Binding-site contacts:
Ligand atom N2 contacts residue GLU68 of chain 1.A at 3.5 Å (salt-bridge).
Ligand atom C7 contacts residue ASN72 of chain 1.A at 3.3 Å.
Ligand atom C1 contacts residue ASN72 of chain 1.A at 1.4 Å.
Ligand atom O5 contacts residue ASN72 of chain 1.A at 2.4 Å (h-bond).
Ligand atom C5 contacts residue MET76 of chain 1.A at 4.3 Å (hydrophobic).
Ligand atom C7 contacts residue GLU68 of chain 1.A at 3.2 Å.
Ligand atom O5 contacts residue MET76 of chain 1.A at 3.7 Å.
Ligand atom O7 contacts residue ASN72 of chain 1.A at 3.0 Å (h-bond).
Ligand atom O7 contacts residue GLU68 of chain 1.A at 3.0 Å (salt-bridge).
Ligand atom C5 contacts residue ASN72 of chain 1.A at 3.7 Å.
Ligand atom C2 contacts residue ASN72 of chain 1.A at 2.5 Å.
Ligand atom C3 contacts residue ASN72 of chain 1.A at 3.8 Å.
Ligand atom C4 contacts residue ASN72 of chain 1.A at 4.2 Å.
Ligand atom O7 contacts residue SER69 of chain 1.A at 4.2 Å.
Ligand atom C1 contacts residue MET76 of chain 1.A at 4.2 Å (hydrophobic).
Ligand atom N2 contacts residue ASN72 of chain 1.A at 2.9 Å (h-bond).
Ligand atom C6 contacts residue MET76 of chain 1.A at 4.4 Å (hydrophobic).
Ligand atom C8 contacts residue GLU68 of chain 1.A at 3.4 Å.

This small molecule binds to this protein.
Small molecule (SMILES): CC(=O)N[C@@H]1[C@@H](O)[C@H](O)[C@@H](CO)O[C@H]1O

Sequence of chain 1.A:
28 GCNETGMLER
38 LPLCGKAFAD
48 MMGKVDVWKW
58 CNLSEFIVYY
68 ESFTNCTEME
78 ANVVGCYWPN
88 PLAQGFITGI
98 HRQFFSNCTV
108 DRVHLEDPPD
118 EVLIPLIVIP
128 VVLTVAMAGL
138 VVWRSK